Binding-site contacts:
Ligand atom OD1 contacts residue ALA112 of chain 1.A at 3.2 Å (h-bond).
Ligand atom OD1 contacts residue ASP111 of chain 1.A at 3.3 Å.
Ligand atom O contacts residue TYR167 of chain 1.A at 4.2 Å.
Ligand atom O contacts residue ALA112 of chain 1.A at 3.5 Å.
Ligand atom CG contacts residue PHE66 of chain 1.A at 3.8 Å (hydrophobic).
Ligand atom OD1 contacts residue TYR167 of chain 1.A at 3.5 Å (h-bond).
Ligand atom O1P contacts residue LYS113 of chain 1.A at 3.2 Å (salt-bridge).
Ligand atom OD1 contacts residue LEU165 of chain 1.A at 3.7 Å.
Ligand atom CB contacts residue ARG168 of chain 1.A at 3.4 Å.
Ligand atom CE1 contacts residue ASP111 of chain 1.A at 3.2 Å.
Ligand atom OD2 contacts residue LYS57 of chain 1.A at 3.1 Å.
Ligand atom OD2 contacts residue ASP111 of chain 1.A at 4.3 Å.
Ligand atom CG contacts residue LEU165 of chain 1.A at 4.2 Å (hydrophobic).
Ligand atom O contacts residue ALA112 of chain 1.A at 3.4 Å.
Ligand atom CE2 contacts residue ARG168 of chain 1.A at 3.5 Å.
Ligand atom CZ contacts residue LEU110 of chain 1.A at 3.7 Å (hydrophobic).
Ligand atom CE1 contacts residue ARG168 of chain 1.A at 4.2 Å.
Ligand atom CZ contacts residue ALA112 of chain 1.A at 3.2 Å (hydrophobic).
Ligand atom O2P contacts residue LYS57 of chain 1.A at 3.5 Å.
Ligand atom CG contacts residue ARG168 of chain 1.A at 3.2 Å.
Ligand atom OD2 contacts residue LYS166 of chain 1.A at 3.4 Å (salt-bridge).
Ligand atom CG contacts residue ASP111 of chain 1.A at 4.0 Å.
Ligand atom OD2 contacts residue LYS64 of chain 1.A at 3.3 Å.
Ligand atom CG contacts residue TYR167 of chain 1.A at 4.1 Å (hydrophobic).
Ligand atom CE1 contacts residue LEU110 of chain 1.A at 4.0 Å (hydrophobic).
Ligand atom O3P contacts residue LYS113 of chain 1.A at 3.2 Å.
Ligand atom CG contacts residue LYS57 of chain 1.A at 4.1 Å.
Ligand atom P contacts residue LYS113 of chain 1.A at 4.0 Å.
Ligand atom CB contacts residue PHE66 of chain 1.A at 4.0 Å (hydrophobic).
Ligand atom CG contacts residue LYS166 of chain 1.A at 3.6 Å.
Ligand atom CA contacts residue ALA112 of chain 1.A at 4.1 Å (hydrophobic).
Ligand atom OD2 contacts residue LEU165 of chain 1.A at 3.7 Å.
Ligand atom CD1 contacts residue ARG168 of chain 1.A at 3.6 Å.
Ligand atom CD1 contacts residue ALA112 of chain 1.A at 4.2 Å (hydrophobic).
Ligand atom CE1 contacts residue ALA112 of chain 1.A at 3.4 Å (hydrophobic).
Ligand atom OD1 contacts residue LYS166 of chain 1.A at 3.1 Å (salt-bridge).
Ligand atom CD2 contacts residue ARG168 of chain 1.A at 3.0 Å.
Ligand atom OD2 contacts residue PHE66 of chain 1.A at 3.5 Å.
Ligand atom CB contacts residue TYR167 of chain 1.A at 4.1 Å (hydrophobic).
Ligand atom CZ contacts residue ASP111 of chain 1.A at 3.2 Å.

Sequence of chain 1.A:
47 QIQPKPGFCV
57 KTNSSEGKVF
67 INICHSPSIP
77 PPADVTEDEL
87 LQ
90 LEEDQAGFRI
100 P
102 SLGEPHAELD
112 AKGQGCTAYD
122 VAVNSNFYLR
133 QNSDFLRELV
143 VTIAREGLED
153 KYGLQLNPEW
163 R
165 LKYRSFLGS

A small-molecule ligand and the protein it binds are described below.
Small molecule (SMILES): CC[C@H](NC(=O)[C@H](CC(=O)O)NC(=O)[C@H](CC(=O)O)NC(=O)[C@H](COP(=O)(O)O)NC(=O)[C@H](CC(=O)O)NC(=O)[C@H](CC(C)C)NC(=O)[C@H](C)N)C(=O)N[C@H](C=O)Cc1ccccc1